Sequence of chain 1.B:
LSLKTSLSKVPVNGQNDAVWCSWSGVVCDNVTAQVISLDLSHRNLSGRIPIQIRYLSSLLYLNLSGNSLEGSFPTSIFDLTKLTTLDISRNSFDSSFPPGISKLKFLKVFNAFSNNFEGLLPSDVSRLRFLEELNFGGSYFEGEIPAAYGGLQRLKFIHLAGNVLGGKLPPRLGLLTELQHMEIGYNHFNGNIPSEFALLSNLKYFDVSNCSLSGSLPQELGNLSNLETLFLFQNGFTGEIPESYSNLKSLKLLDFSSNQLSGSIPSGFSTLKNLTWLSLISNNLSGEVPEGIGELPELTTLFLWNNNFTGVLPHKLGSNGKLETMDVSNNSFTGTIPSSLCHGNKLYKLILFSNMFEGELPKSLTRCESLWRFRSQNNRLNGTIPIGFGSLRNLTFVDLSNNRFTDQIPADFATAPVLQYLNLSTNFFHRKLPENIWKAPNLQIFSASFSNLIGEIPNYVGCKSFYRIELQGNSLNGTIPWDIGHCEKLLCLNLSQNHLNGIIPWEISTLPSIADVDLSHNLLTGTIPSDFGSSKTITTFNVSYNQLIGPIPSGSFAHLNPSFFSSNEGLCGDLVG

Binding-site contacts:
Ligand atom C1 contacts residue SER351 of chain 1.B at 4.1 Å.
Ligand atom C6 contacts residue THR329 of chain 1.B at 3.7 Å.
Ligand atom O6 contacts residue THR329 of chain 1.B at 3.9 Å.
Ligand atom C5 contacts residue THR329 of chain 1.B at 4.1 Å.
Ligand atom C1 contacts residue ASN327 of chain 1.B at 1.4 Å.
Ligand atom O5 contacts residue ASN327 of chain 1.B at 2.4 Å (h-bond).
Ligand atom N2 contacts residue ASN327 of chain 1.B at 2.9 Å (h-bond).
Ligand atom C4 contacts residue ASN327 of chain 1.B at 4.2 Å.
Ligand atom O7 contacts residue ASN327 of chain 1.B at 3.8 Å.
Ligand atom C7 contacts residue ASN327 of chain 1.B at 3.5 Å.
Ligand atom C5 contacts residue ASN327 of chain 1.B at 3.7 Å.
Ligand atom O5 contacts residue THR329 of chain 1.B at 3.9 Å.
Ligand atom C3 contacts residue ASN327 of chain 1.B at 3.8 Å.
Ligand atom C2 contacts residue ASN327 of chain 1.B at 2.5 Å.

This protein binds this small molecule.
Small molecule (SMILES): CC(=O)N[C@@H]1[C@@H](O)[C@H](O)[C@@H](CO)O[C@H]1O